Sequence of chain 31.B:
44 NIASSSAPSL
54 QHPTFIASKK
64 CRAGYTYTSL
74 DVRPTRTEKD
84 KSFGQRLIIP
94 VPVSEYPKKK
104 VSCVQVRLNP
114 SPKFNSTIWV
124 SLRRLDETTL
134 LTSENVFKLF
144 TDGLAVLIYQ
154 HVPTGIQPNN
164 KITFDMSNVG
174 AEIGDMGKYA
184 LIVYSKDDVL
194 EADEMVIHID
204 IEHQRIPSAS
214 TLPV

Binding-site contacts:
Ligand atom O2' contacts residue ARG65 of chain 31.B at 4.3 Å.
Ligand atom O2' contacts residue ARG208 of chain 31.B at 4.1 Å.
Ligand atom O2' contacts residue ALA66 of chain 31.B at 3.6 Å.
Ligand atom C1' contacts residue GLY67 of chain 31.B at 4.4 Å.
Ligand atom OP1 contacts residue SER211 of chain 31.B at 4.3 Å.
Ligand atom N3 contacts residue ARG65 of chain 31.B at 4.1 Å.
Ligand atom P contacts residue ARG208 of chain 35.C at 4.5 Å.
Ligand atom OP1 contacts residue ARG208 of chain 31.B at 4.1 Å.
Ligand atom O2' contacts residue GLY67 of chain 31.B at 3.3 Å (h-bond).
Ligand atom O5' contacts residue ARG208 of chain 35.C at 4.0 Å.
Ligand atom OP2 contacts residue ARG208 of chain 35.C at 4.4 Å.
Ligand atom OP1 contacts residue ARG208 of chain 35.C at 4.1 Å.

A small-molecule ligand and the protein it binds are described below.
Small molecule (SMILES): Nc1ncnc2c1ncn2[C@@H]1O[C@H](CO[P](=O)(O)O[C@H]2[C@@H](O)[C@H](n3cnc4c(N)ncnc43)O[C@@H]2CO[P](=O)(O)O[C@H]2[C@@H](O)[C@H](n3cnc4c(N)ncnc43)O[C@@H]2CO)[C@@H](O)[C@H]1O

Sequence of chain 35.C:
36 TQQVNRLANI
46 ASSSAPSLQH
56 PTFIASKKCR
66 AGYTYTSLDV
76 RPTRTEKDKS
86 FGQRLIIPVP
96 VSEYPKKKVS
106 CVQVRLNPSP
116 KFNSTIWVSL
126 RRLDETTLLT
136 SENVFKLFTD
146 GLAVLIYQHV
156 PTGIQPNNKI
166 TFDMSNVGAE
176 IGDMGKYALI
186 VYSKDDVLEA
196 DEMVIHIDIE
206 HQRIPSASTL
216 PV